Sequence of chain 1.A:
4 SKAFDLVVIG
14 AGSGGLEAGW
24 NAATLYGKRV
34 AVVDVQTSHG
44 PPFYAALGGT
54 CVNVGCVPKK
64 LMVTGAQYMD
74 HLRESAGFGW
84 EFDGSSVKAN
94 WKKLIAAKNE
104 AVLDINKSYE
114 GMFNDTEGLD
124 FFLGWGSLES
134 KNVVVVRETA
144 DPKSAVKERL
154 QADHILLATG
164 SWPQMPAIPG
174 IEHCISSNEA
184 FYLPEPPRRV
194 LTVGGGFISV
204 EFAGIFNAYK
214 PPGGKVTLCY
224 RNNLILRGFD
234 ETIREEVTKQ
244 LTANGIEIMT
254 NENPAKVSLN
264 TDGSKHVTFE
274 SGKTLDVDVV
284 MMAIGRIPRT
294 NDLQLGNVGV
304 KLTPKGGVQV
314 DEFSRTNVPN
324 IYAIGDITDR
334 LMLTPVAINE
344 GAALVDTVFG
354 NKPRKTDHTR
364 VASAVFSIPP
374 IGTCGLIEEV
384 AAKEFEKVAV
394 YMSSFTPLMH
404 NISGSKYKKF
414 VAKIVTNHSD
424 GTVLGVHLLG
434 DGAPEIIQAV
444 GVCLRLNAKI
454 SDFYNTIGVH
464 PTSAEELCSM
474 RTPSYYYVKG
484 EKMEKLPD

A small-molecule ligand and the protein it binds are described below.
Small molecule (SMILES): O=C(NCCc1ccc(F)cc1)c1ccc(CNC(=O)N2CC[N+](CCCc3ccccc3)(Cc3ccc(Cl)c(Cl)c3)CC2)o1

Binding-site contacts:
Ligand atom C10 contacts residue PHE398 of chain 1.A at 3.7 Å (hydrophobic).
Ligand atom C11 contacts residue PHE398 of chain 1.A at 3.6 Å (hydrophobic).
Ligand atom C8 contacts residue PHE398 of chain 1.A at 3.6 Å (hydrophobic).
Ligand atom C4 contacts residue PRO464 of chain 1.A at 3.6 Å (hydrophobic).
Ligand atom C31 contacts residue HIS463 of chain 1.A at 3.4 Å.
Ligand atom O2 contacts residue PHE398 of chain 1.A at 3.4 Å.
Ligand atom CL2 contacts residue VAL55 of chain 1.B at 3.4 Å.
Ligand atom C25 contacts residue HIS463 of chain 1.A at 3.5 Å.
Ligand atom C6 contacts residue THR465 of chain 1.A at 3.6 Å.
Ligand atom C7 contacts residue LEU401 of chain 1.A at 3.9 Å (hydrophobic).
Ligand atom CL2 contacts residue TYR112 of chain 1.B at 3.7 Å.
Ligand atom F1 contacts residue VAL60 of chain 1.B at 3.5 Å.
Ligand atom CL1 contacts residue ILE108 of chain 1.B at 3.2 Å.
Ligand atom C21 contacts residue GLU20 of chain 1.B at 3.1 Å.
Ligand atom C25 contacts residue GLU468 of chain 1.A at 3.9 Å.
Ligand atom C3 contacts residue PRO464 of chain 1.A at 3.7 Å (hydrophobic).
Ligand atom O3 contacts residue PRO400 of chain 1.A at 3.3 Å.
Ligand atom C6 contacts residue SER466 of chain 1.A at 3.8 Å.
Ligand atom C23 contacts residue PEG1 of chain 1.K at 3.7 Å.
Ligand atom C9 contacts residue PHE398 of chain 1.A at 3.8 Å (hydrophobic).
Ligand atom C12 contacts residue GLU469 of chain 1.A at 3.7 Å.
Ligand atom F1 contacts residue LEU64 of chain 1.B at 3.2 Å.
Ligand atom C5 contacts residue THR465 of chain 1.A at 3.5 Å.
Ligand atom C27 contacts residue HIS463 of chain 1.A at 3.8 Å.
Ligand atom C35 contacts residue LYS63 of chain 1.B at 3.5 Å.
Ligand atom C5 contacts residue PRO464 of chain 1.A at 3.7 Å (hydrophobic).
Ligand atom C2 contacts residue LEU401 of chain 1.A at 3.7 Å (hydrophobic).
Ligand atom N1 contacts residue PHE398 of chain 1.A at 3.9 Å.
Ligand atom C14 contacts residue GLU469 of chain 1.A at 3.1 Å.
Ligand atom F1 contacts residue LEU401 of chain 1.A at 3.4 Å.
Ligand atom C1 contacts residue LEU401 of chain 1.A at 3.8 Å (hydrophobic).
Ligand atom C7 contacts residue PHE398 of chain 1.A at 3.8 Å (hydrophobic).
Ligand atom C9 contacts residue LEU401 of chain 1.A at 3.6 Å (hydrophobic).
Ligand atom C26 contacts residue HIS463 of chain 1.A at 3.3 Å.
Ligand atom C15 contacts residue GLU469 of chain 1.A at 3.5 Å.
Ligand atom O3 contacts residue LEU401 of chain 1.A at 3.0 Å (h-bond).
Ligand atom C9 contacts residue THR399 of chain 1.A at 3.7 Å.
Ligand atom C20 contacts residue GLU20 of chain 1.B at 3.7 Å.
Ligand atom C34 contacts residue LYS63 of chain 1.B at 3.7 Å.
Ligand atom C12 contacts residue PHE398 of chain 1.A at 3.7 Å (hydrophobic).

Sequence of chain 1.B:
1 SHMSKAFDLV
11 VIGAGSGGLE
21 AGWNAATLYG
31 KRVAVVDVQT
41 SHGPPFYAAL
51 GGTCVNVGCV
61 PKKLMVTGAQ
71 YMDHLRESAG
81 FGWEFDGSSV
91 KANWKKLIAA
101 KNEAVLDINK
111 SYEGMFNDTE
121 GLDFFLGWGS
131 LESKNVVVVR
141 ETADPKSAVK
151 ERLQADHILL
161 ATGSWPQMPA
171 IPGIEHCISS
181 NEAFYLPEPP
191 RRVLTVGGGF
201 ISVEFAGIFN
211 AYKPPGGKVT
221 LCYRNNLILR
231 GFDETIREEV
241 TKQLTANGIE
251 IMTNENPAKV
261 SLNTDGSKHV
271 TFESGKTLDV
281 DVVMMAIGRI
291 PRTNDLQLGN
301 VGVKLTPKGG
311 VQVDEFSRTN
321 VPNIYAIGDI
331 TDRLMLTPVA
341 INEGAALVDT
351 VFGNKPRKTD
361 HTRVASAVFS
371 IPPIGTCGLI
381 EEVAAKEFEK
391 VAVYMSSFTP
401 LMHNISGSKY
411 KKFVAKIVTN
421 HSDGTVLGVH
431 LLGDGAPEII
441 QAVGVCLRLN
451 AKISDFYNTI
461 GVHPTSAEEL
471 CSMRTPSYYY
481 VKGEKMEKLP